The protein below binds the small molecule below.
Small molecule (SMILES): CC(C)(C)OC(=O)N[C@H](CSC[C@H](NC1CCCC1)C(=O)NCc1cccnc1)Cc1c[nH]c2ccccc12

Binding-site contacts:
Ligand atom C24 contacts residue ALA285 of chain 2.A at 3.7 Å (hydrophobic).
Ligand atom C12 contacts residue ARG85 of chain 2.A at 3.6 Å.
Ligand atom N33 contacts residue ARG352 of chain 2.A at 3.2 Å (salt-bridge).
Ligand atom N28 contacts residue HEM1 of chain 2.B at 2.4 Å.
Ligand atom C32 contacts residue ARG352 of chain 2.A at 3.5 Å.
Ligand atom C04 contacts residue ILE349 of chain 2.A at 3.4 Å (hydrophobic).
Ligand atom N08 contacts residue ALA350 of chain 2.A at 3.8 Å.
Ligand atom C27 contacts residue HEM1 of chain 2.B at 2.7 Å.
Ligand atom C26 contacts residue THR289 of chain 2.A at 3.6 Å.
Ligand atom S11 contacts residue ARG85 of chain 2.A at 3.5 Å (salt-bridge).
Ligand atom N14 contacts residue ILE100 of chain 2.A at 3.5 Å.
Ligand atom C20 contacts residue SER99 of chain 2.A at 3.3 Å.
Ligand atom C17 contacts residue PHE193 of chain 2.A at 3.4 Å (hydrophobic).
Ligand atom N22 contacts residue PHE284 of chain 2.A at 3.6 Å.
Ligand atom C38 contacts residue GLU354 of chain 2.A at 3.7 Å.
Ligand atom C36 contacts residue PHE195 of chain 2.A at 3.9 Å (hydrophobic).
Ligand atom C32 contacts residue ALA350 of chain 2.A at 3.9 Å (hydrophobic).
Ligand atom C23 contacts residue PHE284 of chain 2.A at 3.3 Å (hydrophobic).
Ligand atom C01 contacts residue ILE349 of chain 2.A at 3.4 Å (hydrophobic).
Ligand atom C18 contacts residue PHE195 of chain 2.A at 3.4 Å (hydrophobic).
Ligand atom C39 contacts residue GLU354 of chain 2.A at 3.7 Å.
Ligand atom C17 contacts residue PHE284 of chain 2.A at 3.3 Å (hydrophobic).
Ligand atom C29 contacts residue HEM1 of chain 2.B at 3.1 Å.
Ligand atom C25 contacts residue ALA285 of chain 2.A at 3.7 Å (hydrophobic).
Ligand atom O21 contacts residue SER99 of chain 2.A at 2.5 Å (h-bond).
Ligand atom C01 contacts residue ARG192 of chain 2.A at 3.2 Å.
Ligand atom C12 contacts residue SER99 of chain 2.A at 3.4 Å.
Ligand atom C37 contacts residue PHE195 of chain 2.A at 3.8 Å (hydrophobic).
Ligand atom N33 contacts residue ALA350 of chain 2.A at 3.4 Å (h-bond).
Ligand atom C29 contacts residue ALA285 of chain 2.A at 3.5 Å (hydrophobic).
Ligand atom C04 contacts residue ALA350 of chain 2.A at 3.3 Å (hydrophobic).
Ligand atom C26 contacts residue ALA285 of chain 2.A at 3.8 Å (hydrophobic).
Ligand atom C16 contacts residue PHE88 of chain 2.A at 3.4 Å (hydrophobic).
Ligand atom C03 contacts residue THR289 of chain 2.A at 3.5 Å.
Ligand atom C18 contacts residue PHE193 of chain 2.A at 3.7 Å (hydrophobic).
Ligand atom C15 contacts residue PHE88 of chain 2.A at 3.5 Å (hydrophobic).
Ligand atom C01 contacts residue ALA350 of chain 2.A at 3.4 Å (hydrophobic).
Ligand atom C03 contacts residue ARG192 of chain 2.A at 3.5 Å.
Ligand atom O21 contacts residue ILE281 of chain 2.A at 3.4 Å.
Ligand atom N28 contacts residue ALA285 of chain 2.A at 3.8 Å.

Sequence of chain 2.A:
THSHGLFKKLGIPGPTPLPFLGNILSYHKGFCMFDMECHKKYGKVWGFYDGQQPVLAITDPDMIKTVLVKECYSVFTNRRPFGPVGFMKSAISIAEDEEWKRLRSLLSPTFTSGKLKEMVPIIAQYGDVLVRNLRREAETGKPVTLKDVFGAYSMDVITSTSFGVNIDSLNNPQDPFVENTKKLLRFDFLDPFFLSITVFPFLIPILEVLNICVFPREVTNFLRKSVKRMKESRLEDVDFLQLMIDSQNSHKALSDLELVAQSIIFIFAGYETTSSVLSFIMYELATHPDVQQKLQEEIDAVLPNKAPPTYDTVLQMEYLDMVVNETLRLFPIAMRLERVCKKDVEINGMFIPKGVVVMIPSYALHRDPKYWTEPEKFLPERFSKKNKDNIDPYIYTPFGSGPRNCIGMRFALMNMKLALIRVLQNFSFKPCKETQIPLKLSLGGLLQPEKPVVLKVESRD